Binding-site contacts:
Ligand atom O3B contacts residue THR143 of chain 1.B at 3.0 Å (h-bond).
Ligand atom O2G contacts residue MG1 of chain 1.F at 2.0 Å.
Ligand atom PG contacts residue GLY142 of chain 1.B at 3.3 Å.
Ligand atom O3' contacts residue ASN204 of chain 1.B at 3.0 Å (h-bond).
Ligand atom O3G contacts residue ASN99 of chain 1.B at 2.3 Å (h-bond).
Ligand atom C2 contacts residue ASN226 of chain 1.B at 3.2 Å.
Ligand atom N3 contacts residue ASN204 of chain 1.B at 3.5 Å (h-bond).
Ligand atom O2' contacts residue TYR222 of chain 1.B at 2.4 Å (h-bond).
Ligand atom O3B contacts residue MG1 of chain 1.F at 3.0 Å.
Ligand atom O6 contacts residue GLN15 of chain 1.B at 3.2 Å (h-bond).
Ligand atom O2A contacts residue GLN11 of chain 1.B at 2.9 Å (h-bond).
Ligand atom O3G contacts residue GLY142 of chain 1.B at 2.4 Å (h-bond).
Ligand atom C6 contacts residue ASN226 of chain 1.B at 3.0 Å.
Ligand atom C8 contacts residue CYS12 of chain 1.B at 3.6 Å (hydrophobic).
Ligand atom O1B contacts residue GLN11 of chain 1.B at 3.5 Å (h-bond).
Ligand atom PB contacts residue MG1 of chain 1.F at 3.3 Å.
Ligand atom O1G contacts residue ALA97 of chain 1.B at 3.3 Å.
Ligand atom C4 contacts residue CYS12 of chain 1.B at 3.4 Å (hydrophobic).
Ligand atom O1A contacts residue SER138 of chain 1.B at 3.3 Å (h-bond).
Ligand atom O2G contacts residue GLU254 of chain 1.A at 3.3 Å (salt-bridge).
Ligand atom PG contacts residue ASN99 of chain 1.B at 3.3 Å.
Ligand atom O3B contacts residue GLY142 of chain 1.B at 3.1 Å (h-bond).
Ligand atom O1G contacts residue THR143 of chain 1.B at 3.1 Å (h-bond).
Ligand atom N2 contacts residue ASN226 of chain 1.B at 3.4 Å (h-bond).
Ligand atom N1 contacts residue ASN226 of chain 1.B at 2.3 Å (h-bond).
Ligand atom N3 contacts residue CYS12 of chain 1.B at 3.6 Å.
Ligand atom O1B contacts residue GLY144 of chain 1.B at 3.0 Å (h-bond).
Ligand atom N2 contacts residue ASN204 of chain 1.B at 3.6 Å.
Ligand atom O6 contacts residue ASN226 of chain 1.B at 2.5 Å (h-bond).
Ligand atom C2' contacts residue TYR222 of chain 1.B at 3.4 Å (hydrophobic).
Ligand atom O2G contacts residue ASN99 of chain 1.B at 3.3 Å (h-bond).
Ligand atom O1A contacts residue GLN11 of chain 1.B at 3.6 Å (h-bond).
Ligand atom PG contacts residue MG1 of chain 1.F at 2.5 Å.
Ligand atom O1B contacts residue GLY10 of chain 1.B at 3.2 Å.
Ligand atom N7 contacts residue CYS12 of chain 1.B at 3.6 Å.
Ligand atom O2B contacts residue MG1 of chain 1.F at 2.5 Å.
Ligand atom O1A contacts residue CYS12 of chain 1.B at 2.9 Å (h-bond).
Ligand atom O3G contacts residue GLY141 of chain 1.B at 3.2 Å.
Ligand atom O2B contacts residue GLN11 of chain 1.B at 3.0 Å (h-bond).
Ligand atom O1G contacts residue MG1 of chain 1.F at 2.4 Å.

This small molecule binds to this protein.
Small molecule (SMILES): Nc1nc2c(ncn2[C@@H]2O[C@H](CO[P](=O)(O)C[P](=O)(O)OP(=O)(O)O)[C@@H](O)[C@H]2O)c(=O)[nH]1

Sequence of chain 1.A:
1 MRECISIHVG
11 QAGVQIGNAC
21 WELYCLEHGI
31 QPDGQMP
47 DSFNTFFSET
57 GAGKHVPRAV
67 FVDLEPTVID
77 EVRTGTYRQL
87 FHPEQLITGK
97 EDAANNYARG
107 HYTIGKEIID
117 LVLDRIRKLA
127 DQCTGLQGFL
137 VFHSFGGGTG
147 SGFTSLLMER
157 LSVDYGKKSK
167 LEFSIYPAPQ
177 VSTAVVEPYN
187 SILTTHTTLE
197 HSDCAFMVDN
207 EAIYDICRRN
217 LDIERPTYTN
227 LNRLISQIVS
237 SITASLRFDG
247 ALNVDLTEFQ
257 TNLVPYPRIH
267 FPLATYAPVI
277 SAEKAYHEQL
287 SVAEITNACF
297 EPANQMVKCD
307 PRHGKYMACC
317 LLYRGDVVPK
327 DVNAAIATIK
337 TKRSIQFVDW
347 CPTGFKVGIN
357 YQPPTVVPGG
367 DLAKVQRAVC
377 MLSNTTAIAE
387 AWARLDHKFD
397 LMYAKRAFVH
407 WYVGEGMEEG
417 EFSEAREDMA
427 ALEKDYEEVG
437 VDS

Sequence of chain 1.B:
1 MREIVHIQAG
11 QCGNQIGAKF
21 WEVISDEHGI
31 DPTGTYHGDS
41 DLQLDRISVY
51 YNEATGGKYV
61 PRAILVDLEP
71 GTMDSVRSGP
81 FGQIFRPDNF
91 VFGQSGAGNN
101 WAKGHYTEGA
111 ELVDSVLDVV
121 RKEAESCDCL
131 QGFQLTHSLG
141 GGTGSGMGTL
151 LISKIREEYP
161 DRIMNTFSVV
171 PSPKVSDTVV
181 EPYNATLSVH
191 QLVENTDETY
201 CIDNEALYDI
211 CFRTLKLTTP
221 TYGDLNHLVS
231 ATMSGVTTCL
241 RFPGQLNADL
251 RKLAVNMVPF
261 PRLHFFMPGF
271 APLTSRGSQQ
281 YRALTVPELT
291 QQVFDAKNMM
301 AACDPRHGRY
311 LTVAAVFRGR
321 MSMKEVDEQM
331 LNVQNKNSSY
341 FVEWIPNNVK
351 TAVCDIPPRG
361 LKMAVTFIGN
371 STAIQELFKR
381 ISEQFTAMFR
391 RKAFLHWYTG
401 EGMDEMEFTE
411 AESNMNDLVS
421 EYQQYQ